Sequence of chain 1.E:
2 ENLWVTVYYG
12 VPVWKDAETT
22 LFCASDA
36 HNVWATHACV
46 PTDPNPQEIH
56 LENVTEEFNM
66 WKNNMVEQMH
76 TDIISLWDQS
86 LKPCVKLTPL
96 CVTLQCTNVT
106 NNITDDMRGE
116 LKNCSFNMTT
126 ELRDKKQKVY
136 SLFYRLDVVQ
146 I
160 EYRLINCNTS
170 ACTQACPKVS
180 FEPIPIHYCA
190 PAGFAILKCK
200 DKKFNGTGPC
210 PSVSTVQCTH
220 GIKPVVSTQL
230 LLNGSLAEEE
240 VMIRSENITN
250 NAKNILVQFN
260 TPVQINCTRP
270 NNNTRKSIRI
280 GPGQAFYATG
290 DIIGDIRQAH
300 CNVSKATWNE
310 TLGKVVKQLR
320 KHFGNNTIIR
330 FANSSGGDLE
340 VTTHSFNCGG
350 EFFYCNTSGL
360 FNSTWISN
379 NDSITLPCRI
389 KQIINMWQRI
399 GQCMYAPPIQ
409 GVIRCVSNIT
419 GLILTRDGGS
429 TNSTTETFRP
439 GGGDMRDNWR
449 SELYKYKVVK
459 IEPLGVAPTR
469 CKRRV

Binding-site contacts:
Ligand atom O5 contacts residue ASN265 of chain 1.E at 2.4 Å (h-bond).
Ligand atom C8 contacts residue GLN263 of chain 1.E at 3.3 Å.
Ligand atom O6 contacts residue ARG412 of chain 1.E at 2.5 Å (salt-bridge).
Ligand atom N2 contacts residue GLN263 of chain 1.E at 3.1 Å (h-bond).
Ligand atom C5 contacts residue ASN265 of chain 1.E at 3.7 Å.
Ligand atom C2 contacts residue ASN265 of chain 1.E at 2.4 Å.
Ligand atom C4 contacts residue ASN265 of chain 1.E at 4.2 Å.
Ligand atom C7 contacts residue GLN263 of chain 1.E at 3.8 Å.
Ligand atom C2 contacts residue GLN263 of chain 1.E at 3.7 Å.
Ligand atom C6 contacts residue ARG412 of chain 1.E at 3.4 Å.
Ligand atom C3 contacts residue ASN265 of chain 1.E at 3.8 Å.
Ligand atom C1 contacts residue ASN265 of chain 1.E at 1.4 Å.
Ligand atom C1 contacts residue GLN263 of chain 1.E at 3.5 Å.
Ligand atom C3 contacts residue GLN263 of chain 1.E at 4.0 Å.
Ligand atom C1 contacts residue ARG412 of chain 1.E at 4.4 Å.
Ligand atom C7 contacts residue ASN265 of chain 1.E at 3.5 Å.
Ligand atom O7 contacts residue ASN265 of chain 1.E at 3.6 Å.
Ligand atom N2 contacts residue ASN265 of chain 1.E at 2.9 Å (h-bond).
Ligand atom O5 contacts residue ARG412 of chain 1.E at 3.6 Å.
Ligand atom C8 contacts residue SER303 of chain 1.E at 4.1 Å.
Ligand atom C5 contacts residue ARG412 of chain 1.E at 3.6 Å.

The protein below binds the small molecule below.
Small molecule (SMILES): CC(=O)N[C@H]1[C@H](O[C@H]2[C@H](O)[C@@H](NC(C)=O)CO[C@@H]2CO)O[C@H](CO)[C@@H](O)[C@@H]1O